A small-molecule ligand and the protein it binds are described below.
Small molecule (SMILES): c1ccc(-c2ncc(-c3cc[nH]n3)s2)cc1

Binding-site contacts:
Ligand atom N10 contacts residue MET11 of chain 1.D at 4.0 Å.
Ligand atom C6 contacts residue TRP104 of chain 1.D at 3.5 Å (hydrophobic).
Ligand atom S3 contacts residue TRP104 of chain 1.D at 3.8 Å.
Ligand atom N10 contacts residue TRP104 of chain 1.D at 4.0 Å.
Ligand atom C4 contacts residue GLY13 of chain 1.D at 4.0 Å.
Ligand atom C2 contacts residue TRP104 of chain 1.D at 3.6 Å (hydrophobic).
Ligand atom C14 contacts residue GLY13 of chain 1.D at 3.6 Å.
Ligand atom C1 contacts residue LEU199 of chain 1.D at 4.0 Å (hydrophobic).
Ligand atom S3 contacts residue GSH1 of chain 1.L at 3.9 Å.
Ligand atom C12 contacts residue GLY13 of chain 1.D at 3.8 Å.
Ligand atom S3 contacts residue ARG14 of chain 1.D at 3.6 Å (salt-bridge).
Ligand atom C4 contacts residue TRP104 of chain 1.D at 3.7 Å (hydrophobic).
Ligand atom N11 contacts residue TRP104 of chain 1.D at 4.0 Å.
Ligand atom C16 contacts residue TYR152 of chain 1.D at 3.2 Å (hydrophobic).
Ligand atom N6 contacts residue GSH1 of chain 1.L at 3.4 Å (h-bond).
Ligand atom N6 contacts residue MET11 of chain 1.D at 3.7 Å.
Ligand atom C18 contacts residue ARG14 of chain 1.D at 3.5 Å.
Ligand atom C12 contacts residue TRP104 of chain 1.D at 3.9 Å (hydrophobic).
Ligand atom C15 contacts residue MET99 of chain 1.D at 3.8 Å (hydrophobic).
Ligand atom N6 contacts residue TRP104 of chain 1.D at 3.9 Å.
Ligand atom C17 contacts residue ASP96 of chain 1.D at 3.8 Å.
Ligand atom C15 contacts residue GLY13 of chain 1.D at 3.9 Å.
Ligand atom C16 contacts residue MET99 of chain 1.D at 3.7 Å (hydrophobic).
Ligand atom C1 contacts residue TRP104 of chain 1.D at 3.5 Å (hydrophobic).
Ligand atom C15 contacts residue CYS156 of chain 1.D at 4.0 Å (hydrophobic).
Ligand atom C16 contacts residue ASP96 of chain 1.D at 4.2 Å.
Ligand atom C17 contacts residue MET99 of chain 1.D at 3.5 Å (hydrophobic).
Ligand atom C13 contacts residue GLY13 of chain 1.D at 4.0 Å.
Ligand atom C2 contacts residue MET11 of chain 1.D at 3.9 Å (hydrophobic).
Ligand atom C17 contacts residue ARG14 of chain 1.D at 3.9 Å.
Ligand atom C17 contacts residue TYR152 of chain 1.D at 3.5 Å (hydrophobic).
Ligand atom C16 contacts residue CYS156 of chain 1.D at 3.8 Å (hydrophobic).
Ligand atom N11 contacts residue GLY13 of chain 1.D at 3.6 Å.
Ligand atom C3 contacts residue TRP104 of chain 1.D at 3.6 Å (hydrophobic).
Ligand atom S3 contacts residue TYR8 of chain 1.D at 4.2 Å.
Ligand atom C13 contacts residue ARG14 of chain 1.D at 4.1 Å.
Ligand atom C14 contacts residue MET99 of chain 1.D at 3.9 Å (hydrophobic).
Ligand atom C18 contacts residue MET99 of chain 1.D at 4.1 Å (hydrophobic).
Ligand atom C1 contacts residue MET11 of chain 1.D at 3.9 Å (hydrophobic).
Ligand atom C4 contacts residue LEU199 of chain 1.D at 4.2 Å (hydrophobic).

Sequence of chain 1.D:
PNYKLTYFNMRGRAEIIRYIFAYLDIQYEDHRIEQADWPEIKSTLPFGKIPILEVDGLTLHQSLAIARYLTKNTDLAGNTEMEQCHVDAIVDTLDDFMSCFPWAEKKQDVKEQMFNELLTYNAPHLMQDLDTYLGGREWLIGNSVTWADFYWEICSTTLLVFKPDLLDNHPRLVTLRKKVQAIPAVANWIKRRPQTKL